Sequence of chain 43.L:
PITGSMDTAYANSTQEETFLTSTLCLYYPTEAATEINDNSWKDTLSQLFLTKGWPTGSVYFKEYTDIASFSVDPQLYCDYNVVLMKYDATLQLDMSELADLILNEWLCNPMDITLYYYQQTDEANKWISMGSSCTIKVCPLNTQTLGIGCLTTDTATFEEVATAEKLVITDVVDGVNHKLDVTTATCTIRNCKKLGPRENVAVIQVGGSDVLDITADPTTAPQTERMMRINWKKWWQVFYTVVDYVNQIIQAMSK

This protein binds this small molecule.
Small molecule (SMILES): CC(=O)N[C@H]1[C@H](O[C@H]2[C@H](O)[C@@H](NC(C)=O)CO[C@@H]2CO)O[C@H](CO)[C@@H](O)[C@@H]1O

Binding-site contacts:
Ligand atom C1 contacts residue ASN12 of chain 43.L at 2.1 Å.
Ligand atom N2 contacts residue ASN12 of chain 43.L at 3.8 Å.
Ligand atom O7 contacts residue ASN12 of chain 43.L at 3.7 Å.
Ligand atom C5 contacts residue ASN12 of chain 43.L at 4.0 Å.
Ligand atom C7 contacts residue ASN12 of chain 43.L at 3.9 Å.
Ligand atom O5 contacts residue ASN12 of chain 43.L at 2.6 Å (h-bond).
Ligand atom C2 contacts residue ASN12 of chain 43.L at 3.2 Å.